Sequence of chain 1.C:
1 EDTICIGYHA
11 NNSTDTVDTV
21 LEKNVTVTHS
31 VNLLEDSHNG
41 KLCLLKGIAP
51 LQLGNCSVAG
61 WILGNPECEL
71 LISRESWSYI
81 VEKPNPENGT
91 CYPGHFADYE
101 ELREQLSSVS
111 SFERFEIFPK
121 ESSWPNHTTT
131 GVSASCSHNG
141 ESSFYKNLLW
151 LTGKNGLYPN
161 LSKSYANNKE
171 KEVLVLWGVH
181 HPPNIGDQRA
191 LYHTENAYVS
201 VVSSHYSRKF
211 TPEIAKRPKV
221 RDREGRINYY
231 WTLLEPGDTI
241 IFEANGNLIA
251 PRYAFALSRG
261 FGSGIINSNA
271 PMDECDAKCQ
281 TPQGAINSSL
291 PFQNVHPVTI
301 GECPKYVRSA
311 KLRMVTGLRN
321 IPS

The protein below binds the small molecule below.
Small molecule (SMILES): CC(=O)N[C@@H]1[C@@H](O)[C@H](O)[C@@H](CO)O[C@H]1O

Binding-site contacts:
Ligand atom C4 contacts residue ASN24 of chain 1.C at 4.2 Å.
Ligand atom N2 contacts residue ASN24 of chain 1.C at 2.8 Å (h-bond).
Ligand atom C3 contacts residue ASN24 of chain 1.C at 3.8 Å.
Ligand atom O7 contacts residue ASN24 of chain 1.C at 3.2 Å (h-bond).
Ligand atom C2 contacts residue ASN24 of chain 1.C at 2.5 Å.
Ligand atom C5 contacts residue ASN24 of chain 1.C at 3.7 Å.
Ligand atom C8 contacts residue ASN24 of chain 1.C at 4.3 Å.
Ligand atom C1 contacts residue ASN24 of chain 1.C at 1.4 Å.
Ligand atom O5 contacts residue ASN24 of chain 1.C at 2.4 Å (h-bond).
Ligand atom C7 contacts residue ASN24 of chain 1.C at 3.2 Å.
Ligand atom C1 contacts residue LYS23 of chain 1.C at 4.3 Å.